Sequence of chain 15.A:
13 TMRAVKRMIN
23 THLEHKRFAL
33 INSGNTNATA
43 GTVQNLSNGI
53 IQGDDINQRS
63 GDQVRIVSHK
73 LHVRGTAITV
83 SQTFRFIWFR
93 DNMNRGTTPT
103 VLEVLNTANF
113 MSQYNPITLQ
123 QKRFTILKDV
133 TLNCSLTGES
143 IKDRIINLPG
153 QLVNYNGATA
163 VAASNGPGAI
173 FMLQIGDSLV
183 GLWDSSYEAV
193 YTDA

The protein below binds the small molecule below.
Small molecule (SMILES): O=c1ccn([C@@H]2O[C@H](CO[P](=O)(O)O[C@H]3[C@@H](O)[C@H](n4ccc(=O)[nH]c4=O)O[C@@H]3CO[P](=O)(O)O[C@H]3[C@@H](O)[C@H](n4ccc(=O)[nH]c4=O)O[C@@H]3CO[P](=O)(O)O[C@H]3[C@@H](O)[C@H](n4ccc(=O)[nH]c4=O)O[C@@H]3COP(=O)=O)[C@@H](O)[C@H]2O)c(=O)[nH]1

Binding-site contacts:
Ligand atom C3' contacts residue ARG15 of chain 15.A at 3.8 Å.
Ligand atom O4 contacts residue A1 of chain 15.B at 3.0 Å (h-bond).
Ligand atom OP1 contacts residue ARG15 of chain 15.A at 2.5 Å.
Ligand atom C1' contacts residue ARG19 of chain 15.A at 4.3 Å.
Ligand atom C5' contacts residue ARG15 of chain 15.A at 2.5 Å.
Ligand atom C4 contacts residue A1 of chain 15.B at 3.4 Å.
Ligand atom O5' contacts residue ARG19 of chain 15.A at 2.1 Å (salt-bridge).
Ligand atom O3' contacts residue ARG19 of chain 15.A at 3.6 Å (salt-bridge).
Ligand atom P contacts residue ARG15 of chain 15.A at 3.1 Å.
Ligand atom N3 contacts residue A3 of chain 15.B at 2.8 Å (h-bond).
Ligand atom OP2 contacts residue ARG15 of chain 15.A at 2.5 Å.
Ligand atom N3 contacts residue A2 of chain 15.B at 3.7 Å.
Ligand atom O2 contacts residue A2 of chain 15.B at 3.7 Å.
Ligand atom C4' contacts residue ARG19 of chain 15.A at 3.7 Å.
Ligand atom C2 contacts residue A3 of chain 15.B at 3.5 Å.
Ligand atom N3 contacts residue A1 of chain 15.B at 2.7 Å (h-bond).
Ligand atom C4 contacts residue A3 of chain 15.B at 3.6 Å.
Ligand atom P contacts residue ARG19 of chain 15.A at 2.8 Å.
Ligand atom O2 contacts residue A3 of chain 15.B at 3.2 Å.
Ligand atom OP1 contacts residue ARG19 of chain 15.A at 4.1 Å.
Ligand atom C4 contacts residue ARG19 of chain 15.A at 3.9 Å.
Ligand atom OP1 contacts residue MET14 of chain 15.A at 3.8 Å.
Ligand atom OP1 contacts residue LYS18 of chain 15.A at 3.7 Å.
Ligand atom C2 contacts residue A2 of chain 15.B at 3.9 Å.
Ligand atom O4 contacts residue A3 of chain 15.B at 2.8 Å (h-bond).
Ligand atom N1 contacts residue A3 of chain 15.B at 4.3 Å.
Ligand atom C5 contacts residue ARG19 of chain 15.A at 2.9 Å.
Ligand atom O3' contacts residue ARG15 of chain 15.A at 3.1 Å (salt-bridge).
Ligand atom C4' contacts residue ARG15 of chain 15.A at 3.3 Å.
Ligand atom O4' contacts residue ARG19 of chain 15.A at 3.9 Å.
Ligand atom OP2 contacts residue ARG19 of chain 15.A at 2.1 Å (salt-bridge).
Ligand atom C2 contacts residue A1 of chain 15.B at 3.1 Å.
Ligand atom N1 contacts residue ARG19 of chain 15.A at 3.9 Å.
Ligand atom O2 contacts residue A1 of chain 15.B at 2.7 Å (h-bond).
Ligand atom C6 contacts residue ARG19 of chain 15.A at 2.7 Å.
Ligand atom O5' contacts residue ARG15 of chain 15.A at 3.6 Å.
Ligand atom OP2 contacts residue ALA16 of chain 15.A at 4.1 Å.
Ligand atom C5' contacts residue ARG19 of chain 15.A at 3.2 Å.
Ligand atom C2' contacts residue ARG19 of chain 15.A at 3.6 Å.
Ligand atom C3' contacts residue ARG19 of chain 15.A at 3.4 Å.